The small molecule below binds the protein below.
Small molecule (SMILES): Nc1ncnc2c1ncn2[C@@H]1O[C@H](CO[P](=O)(O)O[P](=O)(O)NP(=O)(O)O)[C@@H](O)[C@H]1O

Sequence of chain 1.B:
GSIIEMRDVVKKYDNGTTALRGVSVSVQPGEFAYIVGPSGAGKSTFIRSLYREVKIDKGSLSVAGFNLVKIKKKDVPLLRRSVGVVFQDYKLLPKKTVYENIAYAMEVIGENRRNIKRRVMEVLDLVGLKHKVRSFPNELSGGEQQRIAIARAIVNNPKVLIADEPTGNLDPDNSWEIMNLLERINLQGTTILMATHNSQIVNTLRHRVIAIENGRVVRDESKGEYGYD

Binding-site contacts:
Ligand atom O1B contacts residue SER44 of chain 1.B at 2.7 Å (h-bond).
Ligand atom O4' contacts residue THR17 of chain 1.B at 3.8 Å.
Ligand atom O2B contacts residue LYS43 of chain 1.B at 2.5 Å (salt-bridge).
Ligand atom O2B contacts residue GLY40 of chain 1.B at 3.4 Å (h-bond).
Ligand atom O2B contacts residue ALA41 of chain 1.B at 3.2 Å (h-bond).
Ligand atom O1G contacts residue HIS197 of chain 1.B at 3.0 Å (h-bond).
Ligand atom C4 contacts residue TYR13 of chain 1.B at 3.5 Å (hydrophobic).
Ligand atom C5' contacts residue GLY42 of chain 1.B at 3.7 Å.
Ligand atom C2 contacts residue TYR13 of chain 1.B at 3.4 Å (hydrophobic).
Ligand atom PB contacts residue GLY40 of chain 1.B at 3.7 Å.
Ligand atom O3A contacts residue ALA41 of chain 1.B at 3.8 Å.
Ligand atom N3B contacts residue GLY40 of chain 1.B at 3.1 Å (h-bond).
Ligand atom C2 contacts residue GLY16 of chain 1.B at 3.5 Å.
Ligand atom N3 contacts residue TYR13 of chain 1.B at 3.5 Å.
Ligand atom O1G contacts residue LYS43 of chain 1.B at 3.0 Å (salt-bridge).
Ligand atom O1A contacts residue THR45 of chain 1.B at 2.9 Å (h-bond).
Ligand atom C5' contacts residue ALA19 of chain 1.B at 3.7 Å (hydrophobic).
Ligand atom O3A contacts residue LYS43 of chain 1.B at 3.5 Å (salt-bridge).
Ligand atom O4' contacts residue TYR13 of chain 1.B at 3.6 Å.
Ligand atom C4' contacts residue ALA19 of chain 1.B at 3.8 Å (hydrophobic).
Ligand atom O3G contacts residue SER39 of chain 1.B at 3.5 Å.
Ligand atom O4' contacts residue ALA19 of chain 1.B at 3.6 Å.
Ligand atom O1G contacts residue SER39 of chain 1.B at 3.3 Å.
Ligand atom C4' contacts residue THR17 of chain 1.B at 3.8 Å.
Ligand atom N1 contacts residue TYR13 of chain 1.B at 3.7 Å.
Ligand atom O1A contacts residue GLY42 of chain 1.B at 3.3 Å.
Ligand atom O3A contacts residue GLY42 of chain 1.B at 3.1 Å (h-bond).
Ligand atom O2A contacts residue SER44 of chain 1.B at 3.7 Å.
Ligand atom O2B contacts residue GLY42 of chain 1.B at 3.4 Å (h-bond).
Ligand atom PB contacts residue LYS43 of chain 1.B at 3.5 Å.
Ligand atom N9 contacts residue TYR13 of chain 1.B at 3.7 Å.
Ligand atom O2B contacts residue PRO38 of chain 1.B at 3.4 Å (h-bond).
Ligand atom C6 contacts residue TYR13 of chain 1.B at 3.7 Å (hydrophobic).
Ligand atom O1A contacts residue LYS43 of chain 1.B at 3.8 Å.
Ligand atom O1A contacts residue SER44 of chain 1.B at 3.5 Å (h-bond).
Ligand atom N3 contacts residue GLY16 of chain 1.B at 3.5 Å.
Ligand atom O3A contacts residue GLY40 of chain 1.B at 3.8 Å.
Ligand atom O3' contacts residue THR17 of chain 1.B at 3.1 Å (h-bond).
Ligand atom C3' contacts residue GLY40 of chain 1.B at 3.8 Å.
Ligand atom O1B contacts residue LYS43 of chain 1.B at 3.5 Å.